Sequence of chain 16.D:
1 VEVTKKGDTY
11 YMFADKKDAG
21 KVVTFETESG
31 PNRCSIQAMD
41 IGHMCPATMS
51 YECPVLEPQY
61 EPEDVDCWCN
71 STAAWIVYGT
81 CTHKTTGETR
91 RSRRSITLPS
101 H

Binding-site contacts:
Ligand atom O7 contacts residue ASN70 of chain 16.D at 3.3 Å (h-bond).
Ligand atom O5 contacts residue ASN70 of chain 16.D at 2.4 Å (h-bond).
Ligand atom C2 contacts residue ASN70 of chain 16.D at 2.5 Å.
Ligand atom C1 contacts residue ASN32 of chain 16.D at 4.5 Å.
Ligand atom C7 contacts residue ASN70 of chain 16.D at 3.1 Å.
Ligand atom O7 contacts residue PRO31 of chain 16.D at 3.2 Å (h-bond).
Ligand atom C2 contacts residue PRO31 of chain 16.D at 3.4 Å (hydrophobic).
Ligand atom O3 contacts residue PRO31 of chain 16.D at 3.4 Å (h-bond).
Ligand atom C5 contacts residue ASN70 of chain 16.D at 3.7 Å.
Ligand atom N2 contacts residue ASN32 of chain 16.D at 4.0 Å.
Ligand atom C7 contacts residue PRO31 of chain 16.D at 3.1 Å (hydrophobic).
Ligand atom O6 contacts residue ARG33 of chain 16.D at 3.2 Å (salt-bridge).
Ligand atom C1 contacts residue ARG33 of chain 16.D at 4.3 Å.
Ligand atom C8 contacts residue PRO31 of chain 16.D at 4.4 Å (hydrophobic).
Ligand atom C1 contacts residue ASN70 of chain 16.D at 1.4 Å.
Ligand atom C8 contacts residue ASN70 of chain 16.D at 3.9 Å.
Ligand atom C3 contacts residue PRO31 of chain 16.D at 3.3 Å (hydrophobic).
Ligand atom O7 contacts residue SER71 of chain 16.D at 3.8 Å.
Ligand atom O7 contacts residue SER29 of chain 16.D at 4.4 Å.
Ligand atom C6 contacts residue ARG33 of chain 16.D at 3.3 Å.
Ligand atom C5 contacts residue ARG33 of chain 16.D at 4.4 Å.
Ligand atom N2 contacts residue ASN70 of chain 16.D at 2.9 Å (h-bond).
Ligand atom N2 contacts residue PRO31 of chain 16.D at 2.5 Å (h-bond).
Ligand atom C3 contacts residue ASN70 of chain 16.D at 3.8 Å.
Ligand atom C4 contacts residue ASN70 of chain 16.D at 4.2 Å.
Ligand atom C1 contacts residue PRO31 of chain 16.D at 4.2 Å (hydrophobic).

This small molecule binds to this protein.
Small molecule (SMILES): CC(=O)N[C@@H]1[C@@H](O)[C@H](O)[C@@H](CO)O[C@H]1O